Binding-site contacts:
Ligand atom CBB contacts residue ARG204 of chain 1.A at 3.1 Å.
Ligand atom CAI contacts residue ILE275 of chain 1.A at 3.6 Å (hydrophobic).
Ligand atom OAF contacts residue ASP75 of chain 1.A at 2.6 Å (salt-bridge).
Ligand atom CAI contacts residue ILE36 of chain 1.A at 3.4 Å (hydrophobic).
Ligand atom PBD contacts residue ARG204 of chain 1.A at 3.3 Å.
Ligand atom CAX contacts residue TYR280 of chain 1.A at 3.5 Å (hydrophobic).
Ligand atom PBD contacts residue SER165 of chain 1.A at 3.6 Å.
Ligand atom CAH contacts residue TYR280 of chain 1.A at 3.4 Å (hydrophobic).
Ligand atom OAB contacts residue SER165 of chain 1.A at 3.4 Å (h-bond).
Ligand atom CAU contacts residue ARG281 of chain 1.A at 3.2 Å.
Ligand atom CAL contacts residue ASP75 of chain 1.A at 3.3 Å.
Ligand atom CAN contacts residue LEU71 of chain 1.A at 3.2 Å (hydrophobic).
Ligand atom OAC contacts residue ILE166 of chain 1.A at 2.9 Å.
Ligand atom OAG contacts residue SER165 of chain 1.A at 2.5 Å (h-bond).
Ligand atom OAC contacts residue ARG204 of chain 1.A at 2.4 Å (salt-bridge).
Ligand atom OAA contacts residue ARG281 of chain 1.A at 3.4 Å (salt-bridge).
Ligand atom CAS contacts residue ARG281 of chain 1.A at 3.5 Å.
Ligand atom OAC contacts residue SER165 of chain 1.A at 3.0 Å (h-bond).
Ligand atom CAJ contacts residue PHE72 of chain 1.A at 3.2 Å (hydrophobic).
Ligand atom CAH contacts residue ILE275 of chain 1.A at 3.1 Å (hydrophobic).
Ligand atom OAD contacts residue ARG204 of chain 1.A at 2.8 Å (salt-bridge).
Ligand atom CBB contacts residue SER165 of chain 1.A at 3.7 Å.
Ligand atom OAG contacts residue LEU140 of chain 1.A at 3.2 Å.
Ligand atom CAK contacts residue LEU68 of chain 1.A at 3.7 Å (hydrophobic).
Ligand atom CAM contacts residue PHE72 of chain 1.A at 3.4 Å (hydrophobic).
Ligand atom PBC contacts residue ARG204 of chain 1.A at 3.2 Å.
Ligand atom OAE contacts residue ASN207 of chain 1.A at 3.0 Å (h-bond).
Ligand atom CAO contacts residue TYR280 of chain 1.A at 3.2 Å (hydrophobic).
Ligand atom CAL contacts residue ARG281 of chain 1.A at 3.2 Å.
Ligand atom OAB contacts residue ARG204 of chain 1.A at 2.7 Å (salt-bridge).
Ligand atom CAR contacts residue ILE166 of chain 1.A at 3.6 Å (hydrophobic).
Ligand atom OAE contacts residue ILE166 of chain 1.A at 3.0 Å.
Ligand atom CAJ contacts residue TYR136 of chain 1.A at 3.6 Å (hydrophobic).
Ligand atom PBC contacts residue ASN207 of chain 1.A at 3.4 Å.
Ligand atom OAT contacts residue TYR280 of chain 1.A at 3.7 Å.
Ligand atom OAA contacts residue ASN207 of chain 1.A at 2.7 Å (h-bond).
Ligand atom CAK contacts residue LEU71 of chain 1.A at 3.1 Å (hydrophobic).
Ligand atom CAQ contacts residue LEU68 of chain 1.A at 3.2 Å (hydrophobic).
Ligand atom OAE contacts residue ARG204 of chain 1.A at 2.6 Å (salt-bridge).
Ligand atom CAJ contacts residue LEU71 of chain 1.A at 3.5 Å (hydrophobic).

Sequence of chain 1.A:
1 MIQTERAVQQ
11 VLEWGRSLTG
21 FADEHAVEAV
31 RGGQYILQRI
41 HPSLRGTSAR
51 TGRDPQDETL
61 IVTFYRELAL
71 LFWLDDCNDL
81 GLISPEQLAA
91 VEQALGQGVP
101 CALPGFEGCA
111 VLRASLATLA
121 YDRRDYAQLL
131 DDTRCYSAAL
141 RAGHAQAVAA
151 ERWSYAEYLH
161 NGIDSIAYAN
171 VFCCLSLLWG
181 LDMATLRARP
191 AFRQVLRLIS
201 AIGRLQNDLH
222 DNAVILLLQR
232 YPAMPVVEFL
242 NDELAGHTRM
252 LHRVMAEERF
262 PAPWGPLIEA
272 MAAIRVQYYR

This protein binds this small molecule.
Small molecule (SMILES): O=P(O)(O)C(O)(Cc1cccc(-c2cccc3c2oc2ccccc23)c1)P(=O)(O)O